This protein binds this small molecule.
Small molecule (SMILES): CCCSc1c(F)c(F)c(S(=O)(=O)NC)c(F)c1F

Binding-site contacts:
Ligand atom S7 contacts residue THR199 of chain 1.A at 3.5 Å (h-bond).
Ligand atom N9 contacts residue HIS119 of chain 1.A at 3.2 Å (h-bond).
Ligand atom C16 contacts residue GLN92 of chain 1.A at 3.4 Å.
Ligand atom F11 contacts residue HIS94 of chain 1.A at 3.6 Å.
Ligand atom S15 contacts residue PHE130 of chain 1.A at 3.4 Å.
Ligand atom O8 contacts residue THR198 of chain 1.A at 3.8 Å.
Ligand atom N9 contacts residue THR198 of chain 1.A at 3.2 Å (h-bond).
Ligand atom C5 contacts residue GLN92 of chain 1.A at 3.4 Å.
Ligand atom O8 contacts residue HIS94 of chain 1.A at 3.5 Å (h-bond).
Ligand atom C19 contacts residue HIS119 of chain 1.A at 3.8 Å.
Ligand atom N9 contacts residue HIS96 of chain 1.A at 3.6 Å.
Ligand atom C19 contacts residue TRP208 of chain 1.A at 3.7 Å (hydrophobic).
Ligand atom C19 contacts residue ZN1 of chain 1.B at 3.2 Å.
Ligand atom F14 contacts residue LEU197 of chain 1.A at 3.5 Å.
Ligand atom O10 contacts residue THR198 of chain 1.A at 2.8 Å (h-bond).
Ligand atom O8 contacts residue THR199 of chain 1.A at 3.2 Å (h-bond).
Ligand atom S7 contacts residue ZN1 of chain 1.B at 3.1 Å.
Ligand atom C4 contacts residue GLN92 of chain 1.A at 2.5 Å.
Ligand atom O8 contacts residue ZN1 of chain 1.B at 3.1 Å.
Ligand atom N9 contacts residue ZN1 of chain 1.B at 1.9 Å.
Ligand atom F12 contacts residue LEU197 of chain 1.A at 2.7 Å.
Ligand atom O10 contacts residue LEU197 of chain 1.A at 3.5 Å.
Ligand atom S15 contacts residue GLN92 of chain 1.A at 2.6 Å (h-bond).
Ligand atom C2 contacts residue GLN92 of chain 1.A at 3.7 Å.
Ligand atom F11 contacts residue THR199 of chain 1.A at 3.8 Å.
Ligand atom F14 contacts residue PHE130 of chain 1.A at 3.6 Å.
Ligand atom O8 contacts residue HIS96 of chain 1.A at 3.6 Å.
Ligand atom F13 contacts residue ASN67 of chain 1.A at 3.2 Å.
Ligand atom C19 contacts residue THR198 of chain 1.A at 3.3 Å.
Ligand atom O10 contacts residue THR199 of chain 1.A at 2.9 Å (h-bond).
Ligand atom S7 contacts residue HIS94 of chain 1.A at 3.6 Å.
Ligand atom S7 contacts residue THR198 of chain 1.A at 3.5 Å (h-bond).
Ligand atom C1 contacts residue HIS94 of chain 1.A at 3.4 Å.
Ligand atom C6 contacts residue LEU197 of chain 1.A at 3.5 Å (hydrophobic).
Ligand atom F14 contacts residue VAL121 of chain 1.A at 3.1 Å.
Ligand atom C2 contacts residue HIS94 of chain 1.A at 3.4 Å.
Ligand atom N9 contacts residue HIS94 of chain 1.A at 3.1 Å (h-bond).
Ligand atom C3 contacts residue GLN92 of chain 1.A at 2.7 Å.
Ligand atom F14 contacts residue LEU140 of chain 1.A at 3.8 Å.
Ligand atom F13 contacts residue GLN92 of chain 1.A at 2.9 Å.

Sequence of chain 1.A:
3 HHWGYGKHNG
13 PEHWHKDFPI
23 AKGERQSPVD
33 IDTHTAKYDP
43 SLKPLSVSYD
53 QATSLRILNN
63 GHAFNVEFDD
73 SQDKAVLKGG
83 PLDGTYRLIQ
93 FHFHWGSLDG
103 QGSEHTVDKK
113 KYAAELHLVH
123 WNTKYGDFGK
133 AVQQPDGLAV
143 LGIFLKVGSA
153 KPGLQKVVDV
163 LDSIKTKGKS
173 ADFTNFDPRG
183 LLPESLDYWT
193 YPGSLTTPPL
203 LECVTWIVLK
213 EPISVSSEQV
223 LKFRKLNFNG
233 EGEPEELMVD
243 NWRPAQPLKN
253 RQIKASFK